Binding-site contacts:
Ligand atom N2 contacts residue ASN389 of chain 1.A at 2.9 Å (h-bond).
Ligand atom C5 contacts residue GLU372 of chain 1.A at 4.5 Å.
Ligand atom C2 contacts residue ASN389 of chain 1.A at 2.5 Å.
Ligand atom C8 contacts residue ASN389 of chain 1.A at 3.9 Å.
Ligand atom O5 contacts residue ASN389 of chain 1.A at 2.4 Å (h-bond).
Ligand atom O7 contacts residue ASN389 of chain 1.A at 3.0 Å (h-bond).
Ligand atom C5 contacts residue ASN389 of chain 1.A at 3.7 Å.
Ligand atom C1 contacts residue ASN389 of chain 1.A at 1.4 Å.
Ligand atom C4 contacts residue ASN389 of chain 1.A at 4.3 Å.
Ligand atom C7 contacts residue ASN389 of chain 1.A at 3.1 Å.
Ligand atom C3 contacts residue ASN389 of chain 1.A at 3.8 Å.
Ligand atom C1 contacts residue GLU372 of chain 1.A at 4.3 Å.

The protein below binds the small molecule below.
Small molecule (SMILES): CC(=O)N[C@@H]1[C@@H](O)[C@H](O)[C@@H](CO)O[C@H]1O

Sequence of chain 1.A:
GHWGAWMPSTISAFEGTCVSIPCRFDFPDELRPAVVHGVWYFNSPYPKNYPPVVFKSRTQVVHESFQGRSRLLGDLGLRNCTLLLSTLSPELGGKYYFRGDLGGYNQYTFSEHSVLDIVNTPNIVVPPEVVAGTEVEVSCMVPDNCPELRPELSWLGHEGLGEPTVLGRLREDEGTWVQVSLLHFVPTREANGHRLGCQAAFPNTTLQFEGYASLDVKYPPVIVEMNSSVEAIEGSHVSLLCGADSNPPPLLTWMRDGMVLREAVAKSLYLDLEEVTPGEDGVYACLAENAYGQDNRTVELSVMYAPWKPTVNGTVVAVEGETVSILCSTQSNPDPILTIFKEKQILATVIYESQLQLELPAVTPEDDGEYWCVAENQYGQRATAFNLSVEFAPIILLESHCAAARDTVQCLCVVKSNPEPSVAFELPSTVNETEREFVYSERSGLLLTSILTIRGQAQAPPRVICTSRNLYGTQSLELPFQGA